Binding-site contacts:
Ligand atom C2 contacts residue ASN12 of chain 21.M at 3.3 Å.
Ligand atom O5 contacts residue ASN12 of chain 21.M at 2.8 Å (h-bond).
Ligand atom N2 contacts residue ASN12 of chain 21.M at 3.8 Å.
Ligand atom O7 contacts residue ASN12 of chain 21.M at 3.6 Å.
Ligand atom C1 contacts residue ASN12 of chain 21.M at 2.2 Å.
Ligand atom C5 contacts residue ASN12 of chain 21.M at 4.2 Å.
Ligand atom C7 contacts residue ASN12 of chain 21.M at 3.9 Å.

This small molecule binds to this protein.
Small molecule (SMILES): CC(=O)N[C@H]1[C@H](O[C@H]2[C@H](O)[C@@H](NC(C)=O)CO[C@@H]2CO)O[C@H](CO)[C@@H](O)[C@@H]1O

Sequence of chain 21.M:
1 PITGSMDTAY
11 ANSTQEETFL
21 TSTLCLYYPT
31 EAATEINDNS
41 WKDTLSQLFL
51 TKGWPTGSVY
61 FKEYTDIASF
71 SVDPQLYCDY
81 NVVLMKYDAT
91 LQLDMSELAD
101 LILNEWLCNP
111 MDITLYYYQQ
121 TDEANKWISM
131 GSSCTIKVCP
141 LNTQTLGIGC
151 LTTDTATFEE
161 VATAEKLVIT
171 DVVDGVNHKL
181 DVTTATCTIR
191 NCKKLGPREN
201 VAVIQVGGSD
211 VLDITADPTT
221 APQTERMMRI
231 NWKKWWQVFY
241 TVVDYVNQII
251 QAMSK